Sequence of chain 1.C:
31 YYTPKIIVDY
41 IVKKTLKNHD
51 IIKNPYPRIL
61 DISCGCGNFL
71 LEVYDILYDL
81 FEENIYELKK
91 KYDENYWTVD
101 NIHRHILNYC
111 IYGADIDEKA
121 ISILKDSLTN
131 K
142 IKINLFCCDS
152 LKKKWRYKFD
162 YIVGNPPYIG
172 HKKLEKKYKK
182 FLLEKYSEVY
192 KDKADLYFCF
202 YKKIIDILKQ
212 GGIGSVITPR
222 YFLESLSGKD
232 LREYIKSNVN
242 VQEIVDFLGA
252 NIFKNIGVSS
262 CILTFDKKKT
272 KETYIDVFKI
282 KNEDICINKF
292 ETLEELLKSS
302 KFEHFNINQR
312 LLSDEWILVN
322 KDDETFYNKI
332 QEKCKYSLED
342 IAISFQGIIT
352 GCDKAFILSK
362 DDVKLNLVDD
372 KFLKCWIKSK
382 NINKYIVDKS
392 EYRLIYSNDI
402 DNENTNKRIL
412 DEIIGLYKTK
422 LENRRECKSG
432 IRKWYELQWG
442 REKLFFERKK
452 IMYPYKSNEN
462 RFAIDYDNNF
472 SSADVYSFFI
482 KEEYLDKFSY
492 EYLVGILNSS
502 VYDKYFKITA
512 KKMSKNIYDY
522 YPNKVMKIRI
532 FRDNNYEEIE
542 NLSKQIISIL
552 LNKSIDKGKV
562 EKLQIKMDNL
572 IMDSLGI

Binding-site contacts:
Ligand atom N3 contacts residue ILE116 of chain 1.C at 3.8 Å.
Ligand atom O3 contacts residue PRO168 of chain 1.C at 3.7 Å.
Ligand atom N4 contacts residue ILE116 of chain 1.C at 3.8 Å.
Ligand atom C10 contacts residue ASP150 of chain 1.C at 3.8 Å.
Ligand atom C3 contacts residue PRO168 of chain 1.C at 3.8 Å (hydrophobic).
Ligand atom C17 contacts residue ILE116 of chain 1.C at 3.8 Å (hydrophobic).
Ligand atom C10 contacts residue PHE201 of chain 1.C at 3.7 Å (hydrophobic).
Ligand atom C4 contacts residue TYR31 of chain 1.C at 3.4 Å (hydrophobic).
Ligand atom C contacts residue ASP115 of chain 1.C at 3.4 Å.
Ligand atom C16 contacts residue ILE116 of chain 1.C at 3.7 Å (hydrophobic).
Ligand atom O1 contacts residue ILE116 of chain 1.C at 3.4 Å.
Ligand atom O contacts residue GLY65 of chain 1.C at 3.4 Å.
Ligand atom C10 contacts residue ILE116 of chain 1.C at 3.9 Å (hydrophobic).
Ligand atom O3 contacts residue SER63 of chain 1.C at 3.7 Å.
Ligand atom C6 contacts residue PRO168 of chain 1.C at 3.6 Å (hydrophobic).
Ligand atom C17 contacts residue ASP150 of chain 1.C at 3.5 Å.
Ligand atom C9 contacts residue ILE116 of chain 1.C at 3.9 Å (hydrophobic).
Ligand atom N5 contacts residue ASP150 of chain 1.C at 3.0 Å (salt-bridge).
Ligand atom N contacts residue PRO168 of chain 1.C at 3.9 Å.
Ligand atom C5 contacts residue ASP115 of chain 1.C at 3.4 Å.
Ligand atom N4 contacts residue ASP150 of chain 1.C at 3.7 Å.
Ligand atom C4 contacts residue PRO168 of chain 1.C at 3.7 Å (hydrophobic).
Ligand atom N2 contacts residue ILE116 of chain 1.C at 3.8 Å.
Ligand atom C6 contacts residue ILE116 of chain 1.C at 3.9 Å (hydrophobic).
Ligand atom O2 contacts residue PRO168 of chain 1.C at 3.6 Å.
Ligand atom O contacts residue ASP115 of chain 1.C at 2.3 Å (salt-bridge).
Ligand atom C7 contacts residue PHE201 of chain 1.C at 3.9 Å (hydrophobic).
Ligand atom N2 contacts residue PRO168 of chain 1.C at 3.8 Å.
Ligand atom N4 contacts residue SER151 of chain 1.C at 2.9 Å (h-bond).
Ligand atom N3 contacts residue ASP115 of chain 1.C at 3.9 Å.
Ligand atom C11 contacts residue TYR179 of chain 1.C at 3.4 Å (hydrophobic).
Ligand atom C1 contacts residue ASP115 of chain 1.C at 3.4 Å.
Ligand atom C11 contacts residue ASP150 of chain 1.C at 3.9 Å.
Ligand atom C9 contacts residue CYS149 of chain 1.C at 3.9 Å (hydrophobic).
Ligand atom N3 contacts residue SER151 of chain 1.C at 3.9 Å.
Ligand atom O1 contacts residue ASP115 of chain 1.C at 2.3 Å (salt-bridge).
Ligand atom N5 contacts residue TYR179 of chain 1.C at 3.6 Å (h-bond).
Ligand atom O1 contacts residue ASP117 of chain 1.C at 3.8 Å.
Ligand atom C12 contacts residue TYR179 of chain 1.C at 3.7 Å (hydrophobic).
Ligand atom C9 contacts residue SER151 of chain 1.C at 3.1 Å.

This protein binds this small molecule.
Small molecule (SMILES): CNC(=O)[C@H]1O[C@@H](n2cnc3c(NCc4cccc(I)c4)ncnc32)[C@H](O)[C@@H]1O